Sequence of chain 1.B:
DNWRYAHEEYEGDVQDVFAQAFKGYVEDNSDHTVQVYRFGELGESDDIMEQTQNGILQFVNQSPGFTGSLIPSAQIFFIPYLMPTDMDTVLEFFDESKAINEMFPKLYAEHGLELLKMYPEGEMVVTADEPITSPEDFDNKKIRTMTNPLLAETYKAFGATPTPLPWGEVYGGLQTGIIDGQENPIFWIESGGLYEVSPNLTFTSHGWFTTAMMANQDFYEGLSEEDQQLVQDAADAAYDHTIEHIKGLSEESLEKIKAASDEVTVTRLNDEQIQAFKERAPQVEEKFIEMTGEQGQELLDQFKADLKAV

Binding-site contacts:
Ligand atom N contacts residue PHE209 of chain 1.B at 3.6 Å.
Ligand atom CA contacts residue TRP167 of chain 1.B at 4.3 Å (hydrophobic).
Ligand atom O contacts residue MET146 of chain 1.B at 3.9 Å.
Ligand atom CAI contacts residue ASN184 of chain 1.B at 3.5 Å.
Ligand atom OXT contacts residue PHE66 of chain 1.B at 3.4 Å.
Ligand atom CB contacts residue GLU8 of chain 1.B at 4.0 Å.
Ligand atom CAD contacts residue GLU9 of chain 1.B at 3.8 Å.
Ligand atom CA contacts residue TRP188 of chain 1.B at 3.8 Å (hydrophobic).
Ligand atom N contacts residue ASN184 of chain 1.B at 2.9 Å (h-bond).
Ligand atom CAA contacts residue PHE209 of chain 1.B at 3.6 Å (hydrophobic).
Ligand atom CAD contacts residue GLN15 of chain 1.B at 4.1 Å.
Ligand atom O contacts residue TRP167 of chain 1.B at 3.8 Å.
Ligand atom CAI contacts residue TRP188 of chain 1.B at 3.7 Å (hydrophobic).
Ligand atom C contacts residue ARG144 of chain 1.B at 3.5 Å.
Ligand atom O contacts residue ASN184 of chain 1.B at 3.1 Å (h-bond).
Ligand atom CAA contacts residue TRP188 of chain 1.B at 3.6 Å (hydrophobic).
Ligand atom CA contacts residue ASN184 of chain 1.B at 4.0 Å.
Ligand atom CAI contacts residue PHE209 of chain 1.B at 3.4 Å (hydrophobic).
Ligand atom CAA contacts residue GLU9 of chain 1.B at 3.5 Å.
Ligand atom NAG contacts residue GLU9 of chain 1.B at 2.9 Å (salt-bridge).
Ligand atom CB contacts residue PHE209 of chain 1.B at 4.0 Å (hydrophobic).
Ligand atom CAD contacts residue GLU8 of chain 1.B at 3.6 Å.
Ligand atom OXT contacts residue TRP167 of chain 1.B at 3.6 Å.
Ligand atom CAA contacts residue GLU121 of chain 1.B at 4.1 Å.
Ligand atom CAD contacts residue PHE209 of chain 1.B at 4.2 Å (hydrophobic).
Ligand atom N contacts residue TRP188 of chain 1.B at 3.6 Å (h-bond).
Ligand atom CB contacts residue PHE66 of chain 1.B at 4.0 Å (hydrophobic).
Ligand atom CAA contacts residue ASN184 of chain 1.B at 3.2 Å.
Ligand atom OXT contacts residue MET146 of chain 1.B at 3.9 Å.
Ligand atom C contacts residue MET146 of chain 1.B at 4.1 Å (hydrophobic).
Ligand atom NAG contacts residue PHE209 of chain 1.B at 3.6 Å.
Ligand atom CAI contacts residue GLU9 of chain 1.B at 3.6 Å.
Ligand atom OXT contacts residue ARG144 of chain 1.B at 2.8 Å (salt-bridge).
Ligand atom C contacts residue TRP167 of chain 1.B at 3.7 Å (hydrophobic).
Ligand atom NAG contacts residue GLN15 of chain 1.B at 4.2 Å.
Ligand atom CAD contacts residue TRP188 of chain 1.B at 4.1 Å (hydrophobic).
Ligand atom C contacts residue ASN184 of chain 1.B at 4.1 Å.
Ligand atom NAG contacts residue TRP188 of chain 1.B at 4.1 Å.
Ligand atom CAA contacts residue PRO185 of chain 1.B at 3.7 Å (hydrophobic).
Ligand atom O contacts residue ARG144 of chain 1.B at 2.8 Å (salt-bridge).

The protein below binds the small molecule below.
Small molecule (SMILES): CC1=N[C@H](C(=O)O)CCN1